This small molecule binds to this protein.
Small molecule (SMILES): CC(=O)N[C@H]1[C@H](O[C@H]2[C@H](O)[C@@H](NC(C)=O)CO[C@@H]2CO)O[C@H](CO)[C@@H](O)[C@@H]1O

Sequence of chain 1.I:
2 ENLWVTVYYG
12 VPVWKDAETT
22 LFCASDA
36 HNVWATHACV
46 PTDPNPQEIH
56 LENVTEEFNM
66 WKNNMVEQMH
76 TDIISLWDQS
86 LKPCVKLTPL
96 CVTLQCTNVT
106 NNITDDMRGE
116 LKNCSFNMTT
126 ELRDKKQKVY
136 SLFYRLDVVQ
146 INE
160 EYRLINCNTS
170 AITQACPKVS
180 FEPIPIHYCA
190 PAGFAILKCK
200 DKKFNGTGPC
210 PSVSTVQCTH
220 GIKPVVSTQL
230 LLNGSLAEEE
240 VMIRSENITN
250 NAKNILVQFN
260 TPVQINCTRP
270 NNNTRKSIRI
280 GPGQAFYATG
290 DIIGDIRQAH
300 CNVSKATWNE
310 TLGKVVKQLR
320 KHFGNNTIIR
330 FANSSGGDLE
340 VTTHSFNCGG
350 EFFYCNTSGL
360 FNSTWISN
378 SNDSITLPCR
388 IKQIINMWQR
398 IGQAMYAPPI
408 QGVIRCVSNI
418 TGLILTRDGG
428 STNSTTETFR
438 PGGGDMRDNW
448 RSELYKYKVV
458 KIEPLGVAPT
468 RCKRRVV

Binding-site contacts:
Ligand atom C2 contacts residue ASP290 of chain 1.I at 4.5 Å.
Ligand atom C5 contacts residue ASN118 of chain 1.I at 3.6 Å.
Ligand atom C7 contacts residue ASN118 of chain 1.I at 3.3 Å.
Ligand atom C4 contacts residue ASN118 of chain 1.I at 4.2 Å.
Ligand atom C8 contacts residue VAL104 of chain 1.I at 4.5 Å (hydrophobic).
Ligand atom O7 contacts residue ASN118 of chain 1.I at 3.4 Å (h-bond).
Ligand atom C2 contacts residue ASN118 of chain 1.I at 2.5 Å.
Ligand atom C3 contacts residue ASN118 of chain 1.I at 3.8 Å.
Ligand atom O6 contacts residue TYR135 of chain 1.I at 4.5 Å.
Ligand atom C8 contacts residue LEU137 of chain 1.I at 4.1 Å (hydrophobic).
Ligand atom O5 contacts residue ASN118 of chain 1.I at 2.3 Å (h-bond).
Ligand atom N2 contacts residue ASN118 of chain 1.I at 2.9 Å (h-bond).
Ligand atom C8 contacts residue ASN118 of chain 1.I at 4.5 Å.
Ligand atom C3 contacts residue TYR135 of chain 1.I at 4.4 Å (hydrophobic).
Ligand atom O3 contacts residue ASP290 of chain 1.I at 3.6 Å.
Ligand atom C3 contacts residue ASP290 of chain 1.I at 4.2 Å.
Ligand atom C1 contacts residue TYR135 of chain 1.I at 4.3 Å (hydrophobic).
Ligand atom O7 contacts residue TYR135 of chain 1.I at 4.0 Å.
Ligand atom N2 contacts residue ASP290 of chain 1.I at 3.5 Å (salt-bridge).
Ligand atom O7 contacts residue VAL104 of chain 1.I at 4.4 Å.
Ligand atom C7 contacts residue ASP290 of chain 1.I at 4.2 Å.
Ligand atom C1 contacts residue ASN118 of chain 1.I at 1.4 Å.
Ligand atom C8 contacts residue ASP290 of chain 1.I at 3.8 Å.